Binding-site contacts:
Ligand atom C45 contacts residue ALA59 of chain 1.C at 3.2 Å (hydrophobic).
Ligand atom C37 contacts residue ASP62 of chain 1.C at 3.6 Å.
Ligand atom C30 contacts residue TYR161 of chain 1.C at 3.4 Å (hydrophobic).
Ligand atom C42 contacts residue ASP62 of chain 1.C at 3.4 Å.
Ligand atom O1 contacts residue ASN102 of chain 1.C at 3.2 Å (h-bond).
Ligand atom C39 contacts residue TYR161 of chain 1.C at 3.5 Å (hydrophobic).
Ligand atom O6 contacts residue PHE157 of chain 1.C at 3.6 Å.
Ligand atom O7 contacts residue PHE157 of chain 1.C at 3.5 Å.
Ligand atom O7 contacts residue VAL107 of chain 1.C at 3.4 Å.
Ligand atom N5 contacts residue TYR161 of chain 1.C at 3.6 Å.
Ligand atom O7 contacts residue TRP103 of chain 1.C at 3.2 Å (h-bond).
Ligand atom C26 contacts residue TYR161 of chain 1.C at 3.4 Å (hydrophobic).
Ligand atom O4 contacts residue GLY104 of chain 1.C at 3.0 Å (h-bond).
Ligand atom C5 contacts residue ARG105 of chain 1.C at 3.6 Å.
Ligand atom O2 contacts residue TYR67 of chain 1.C at 3.7 Å.
Ligand atom C4 contacts residue ARG105 of chain 1.C at 3.5 Å.
Ligand atom C5 contacts residue ASN102 of chain 1.C at 3.5 Å.
Ligand atom C38 contacts residue ASP62 of chain 1.C at 3.5 Å.
Ligand atom C7 contacts residue ASN102 of chain 1.C at 3.6 Å.
Ligand atom C19 contacts residue ALA108 of chain 1.C at 3.6 Å (hydrophobic).
Ligand atom C26 contacts residue GLY104 of chain 1.C at 3.4 Å.
Ligand atom C22 contacts residue GLY104 of chain 1.C at 3.6 Å.
Ligand atom C9 contacts residue ASP70 of chain 1.C at 3.7 Å.
Ligand atom C17 contacts residue MET74 of chain 1.C at 3.6 Å (hydrophobic).
Ligand atom C36 contacts residue LEU96 of chain 1.C at 3.7 Å (hydrophobic).
Ligand atom O7 contacts residue GLY104 of chain 1.C at 3.7 Å.
Ligand atom CL1 contacts residue PHE71 of chain 1.C at 3.6 Å.
Ligand atom C40 contacts residue TYR161 of chain 1.C at 3.4 Å (hydrophobic).
Ligand atom N2 contacts residue PHE63 of chain 1.C at 3.7 Å.
Ligand atom O6 contacts residue ALA59 of chain 1.C at 3.3 Å.
Ligand atom C43 contacts residue TYR161 of chain 1.C at 3.5 Å (hydrophobic).
Ligand atom C27 contacts residue TYR161 of chain 1.C at 3.5 Å (hydrophobic).
Ligand atom C17 contacts residue ASP70 of chain 1.C at 3.6 Å.
Ligand atom N7 contacts residue ASP62 of chain 1.C at 2.9 Å (salt-bridge).
Ligand atom C25 contacts residue TYR67 of chain 1.C at 3.4 Å (hydrophobic).
Ligand atom N1 contacts residue GLY104 of chain 1.C at 3.4 Å.
Ligand atom C7 contacts residue GLY104 of chain 1.C at 3.6 Å.
Ligand atom C35 contacts residue GLU95 of chain 1.C at 3.7 Å.
Ligand atom O10 contacts residue ARG66 of chain 1.C at 2.7 Å (salt-bridge).
Ligand atom C21 contacts residue TYR67 of chain 1.C at 3.7 Å (hydrophobic).

This small molecule binds to this protein.
Small molecule (SMILES): CC1(C)CCC(CN2CCN(c3ccc(C(=O)NS(=O)(=O)c4ccc(NCC5CCOCC5)c([N+](=O)[O-])c4)c(Oc4cc5ccnc-5n(COP(=O)(O)O)c4)c3)CC2)=C(c2ccc(Cl)cc2)C1

Sequence of chain 1.C:
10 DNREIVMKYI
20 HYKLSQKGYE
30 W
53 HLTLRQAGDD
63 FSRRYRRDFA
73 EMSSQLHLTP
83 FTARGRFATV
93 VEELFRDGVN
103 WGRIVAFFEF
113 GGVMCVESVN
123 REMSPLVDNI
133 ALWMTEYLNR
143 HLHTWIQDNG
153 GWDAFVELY